This small molecule binds to this protein.
Small molecule (SMILES): Nc1nc2c(ncn2[C@@H]2O[C@H](CO[P](=O)(O)O[P](=O)(O)NP(=O)(O)O)[C@@H](O)[C@H]2O)c(=O)[nH]1

Sequence of chain 1.C:
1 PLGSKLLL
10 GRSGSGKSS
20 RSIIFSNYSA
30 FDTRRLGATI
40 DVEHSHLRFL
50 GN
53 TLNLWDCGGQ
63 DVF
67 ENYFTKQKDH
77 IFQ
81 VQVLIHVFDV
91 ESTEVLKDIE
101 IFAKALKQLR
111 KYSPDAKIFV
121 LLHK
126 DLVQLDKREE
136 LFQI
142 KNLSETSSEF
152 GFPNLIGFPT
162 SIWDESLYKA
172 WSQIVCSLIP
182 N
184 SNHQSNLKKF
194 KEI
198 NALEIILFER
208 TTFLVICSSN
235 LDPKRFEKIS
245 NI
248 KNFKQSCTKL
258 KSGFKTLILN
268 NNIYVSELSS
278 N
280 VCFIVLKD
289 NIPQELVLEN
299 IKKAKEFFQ

Binding-site contacts:
Ligand atom PA contacts residue GLY15 of chain 1.C at 3.4 Å.
Ligand atom N1 contacts residue ASP126 of chain 1.C at 3.0 Å (salt-bridge).
Ligand atom O2B contacts residue SER17 of chain 1.C at 3.2 Å (h-bond).
Ligand atom N3 contacts residue LYS124 of chain 1.C at 3.5 Å.
Ligand atom O2B contacts residue MG1 of chain 1.J at 2.1 Å.
Ligand atom O1B contacts residue LYS16 of chain 1.C at 2.6 Å (salt-bridge).
Ligand atom C6 contacts residue ILE163 of chain 1.C at 3.6 Å (hydrophobic).
Ligand atom O1A contacts residue GLY15 of chain 1.C at 2.9 Å.
Ligand atom C8 contacts residue SER18 of chain 1.C at 3.1 Å.
Ligand atom O1B contacts residue GLY15 of chain 1.C at 3.0 Å (h-bond).
Ligand atom PB contacts residue GLY15 of chain 1.C at 3.6 Å.
Ligand atom O1B contacts residue SER14 of chain 1.C at 3.6 Å (h-bond).
Ligand atom O3A contacts residue GLY15 of chain 1.C at 2.9 Å (h-bond).
Ligand atom O1G contacts residue MG1 of chain 1.J at 2.0 Å.
Ligand atom N3B contacts residue MG1 of chain 1.J at 3.5 Å.
Ligand atom O2B contacts residue LYS16 of chain 1.C at 3.6 Å (salt-bridge).
Ligand atom N7 contacts residue HIS123 of chain 1.C at 2.7 Å.
Ligand atom PB contacts residue MG1 of chain 1.J at 3.4 Å.
Ligand atom PB contacts residue LYS16 of chain 1.C at 3.6 Å.
Ligand atom O4' contacts residue LYS124 of chain 1.C at 3.1 Å (salt-bridge).
Ligand atom O2' contacts residue THR32 of chain 1.C at 2.9 Å (h-bond).
Ligand atom C6 contacts residue HIS123 of chain 1.C at 3.5 Å.
Ligand atom O6 contacts residue HIS123 of chain 1.C at 3.0 Å (h-bond).
Ligand atom C4 contacts residue LYS124 of chain 1.C at 3.4 Å.
Ligand atom O6 contacts residue LYS124 of chain 1.C at 3.3 Å.
Ligand atom PG contacts residue MG1 of chain 1.J at 3.2 Å.
Ligand atom O3G contacts residue LYS16 of chain 1.C at 2.6 Å (salt-bridge).
Ligand atom N3B contacts residue GLY13 of chain 1.C at 3.2 Å (h-bond).
Ligand atom N2 contacts residue ASP126 of chain 1.C at 3.5 Å (salt-bridge).
Ligand atom O2G contacts residue SER12 of chain 1.C at 3.1 Å (h-bond).
Ligand atom O3G contacts residue GLY61 of chain 1.C at 2.9 Å (h-bond).
Ligand atom O1G contacts residue THR38 of chain 1.C at 3.1 Å (h-bond).
Ligand atom O6 contacts residue ASP126 of chain 1.C at 3.5 Å (salt-bridge).
Ligand atom O1A contacts residue SER17 of chain 1.C at 3.5 Å (h-bond).
Ligand atom O1A contacts residue SER18 of chain 1.C at 2.5 Å (h-bond).
Ligand atom O6 contacts residue ILE163 of chain 1.C at 3.0 Å (h-bond).
Ligand atom N7 contacts residue ILE163 of chain 1.C at 3.1 Å.
Ligand atom O1A contacts residue LYS16 of chain 1.C at 3.5 Å (salt-bridge).
Ligand atom C5 contacts residue HIS123 of chain 1.C at 3.4 Å.
Ligand atom O5' contacts residue SER18 of chain 1.C at 3.5 Å (h-bond).